Sequence of chain 1.A:
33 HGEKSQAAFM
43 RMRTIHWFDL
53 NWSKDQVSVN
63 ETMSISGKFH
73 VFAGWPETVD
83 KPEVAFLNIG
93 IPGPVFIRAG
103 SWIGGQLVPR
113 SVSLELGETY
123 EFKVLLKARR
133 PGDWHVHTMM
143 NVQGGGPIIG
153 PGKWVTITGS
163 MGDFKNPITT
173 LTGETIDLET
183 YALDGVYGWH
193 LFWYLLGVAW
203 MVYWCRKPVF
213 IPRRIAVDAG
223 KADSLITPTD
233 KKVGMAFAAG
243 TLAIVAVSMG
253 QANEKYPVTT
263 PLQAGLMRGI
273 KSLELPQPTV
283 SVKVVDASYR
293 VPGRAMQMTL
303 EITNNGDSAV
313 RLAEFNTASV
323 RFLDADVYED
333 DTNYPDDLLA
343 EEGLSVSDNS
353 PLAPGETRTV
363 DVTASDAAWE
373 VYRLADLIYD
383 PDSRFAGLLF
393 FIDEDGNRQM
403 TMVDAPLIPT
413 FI

The small molecule below binds the protein below.
Small molecule (SMILES): OC[C@H]1O[C@H](O[C@H]2[C@H](O)[C@@H](O)[C@H](OCCCCCC3CCCCC3)O[C@@H]2CO)[C@H](O)[C@@H](O)[C@@H]1O

Binding-site contacts:
Ligand atom C3 contacts residue TYR23 of chain 1.B at 4.3 Å (hydrophobic).
Ligand atom C4 contacts residue TYR23 of chain 1.B at 4.4 Å (hydrophobic).
Ligand atom C7 contacts residue CYS207 of chain 1.A at 3.6 Å (hydrophobic).
Ligand atom C1 contacts residue ARG19 of chain 1.B at 4.2 Å.
Ligand atom C8 contacts residue VAL204 of chain 1.A at 3.6 Å (hydrophobic).
Ligand atom C2 contacts residue CYS207 of chain 1.A at 4.2 Å (hydrophobic).
Ligand atom C17 contacts residue ARG19 of chain 1.B at 4.3 Å.
Ligand atom C4 contacts residue CYS207 of chain 1.A at 4.3 Å (hydrophobic).
Ligand atom C8 contacts residue MET203 of chain 1.A at 3.5 Å (hydrophobic).
Ligand atom C1 contacts residue ARG208 of chain 1.A at 3.9 Å.
Ligand atom C13 contacts residue ARG19 of chain 1.B at 3.7 Å.
Ligand atom C5 contacts residue VAL204 of chain 1.A at 4.1 Å (hydrophobic).
Ligand atom C18 contacts residue ARG19 of chain 1.B at 4.1 Å.
Ligand atom C9 contacts residue VAL200 of chain 1.A at 4.3 Å (hydrophobic).
Ligand atom C8 contacts residue CYS207 of chain 1.A at 4.2 Å (hydrophobic).
Ligand atom O22 contacts residue TYR23 of chain 1.B at 3.1 Å (h-bond).
Ligand atom C10 contacts residue VAL204 of chain 1.A at 4.5 Å (hydrophobic).
Ligand atom O12 contacts residue CYS207 of chain 1.A at 4.4 Å.
Ligand atom O20 contacts residue ARG208 of chain 1.A at 2.8 Å (salt-bridge).
Ligand atom C18 contacts residue TYR23 of chain 1.B at 4.3 Å (hydrophobic).
Ligand atom C19 contacts residue ARG208 of chain 1.A at 3.4 Å.
Ligand atom C13 contacts residue CYS207 of chain 1.A at 4.4 Å (hydrophobic).
Ligand atom O14 contacts residue ARG208 of chain 1.A at 3.8 Å.
Ligand atom O12 contacts residue ARG19 of chain 1.B at 4.0 Å.
Ligand atom C1 contacts residue CYS207 of chain 1.A at 3.5 Å (hydrophobic).
Ligand atom C15 contacts residue ARG208 of chain 1.A at 3.6 Å.
Ligand atom C6 contacts residue VAL204 of chain 1.A at 3.6 Å (hydrophobic).
Ligand atom C13 contacts residue ARG208 of chain 1.A at 4.0 Å.
Ligand atom O12 contacts residue TYR23 of chain 1.B at 4.4 Å.
Ligand atom C7 contacts residue MET203 of chain 1.A at 4.2 Å (hydrophobic).
Ligand atom C9 contacts residue VAL204 of chain 1.A at 4.1 Å (hydrophobic).
Ligand atom C7 contacts residue LEU26 of chain 1.B at 4.5 Å (hydrophobic).
Ligand atom C7 contacts residue VAL204 of chain 1.A at 3.8 Å (hydrophobic).
Ligand atom C9 contacts residue MET203 of chain 1.A at 4.1 Å (hydrophobic).
Ligand atom C3 contacts residue ARG19 of chain 1.B at 4.5 Å.
Ligand atom C3 contacts residue CYS207 of chain 1.A at 4.4 Å (hydrophobic).
Ligand atom O22 contacts residue ARG19 of chain 1.B at 3.8 Å.

Sequence of chain 1.B:
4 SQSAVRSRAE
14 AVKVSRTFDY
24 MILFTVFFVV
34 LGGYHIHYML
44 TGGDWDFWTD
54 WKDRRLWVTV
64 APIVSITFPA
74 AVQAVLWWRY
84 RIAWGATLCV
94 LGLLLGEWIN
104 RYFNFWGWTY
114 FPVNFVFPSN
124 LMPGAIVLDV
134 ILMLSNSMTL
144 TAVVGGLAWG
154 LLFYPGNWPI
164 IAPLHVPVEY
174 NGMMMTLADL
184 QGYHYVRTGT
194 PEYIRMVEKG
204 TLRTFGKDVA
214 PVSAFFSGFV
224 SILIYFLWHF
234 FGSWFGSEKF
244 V